A protein and the small-molecule ligand that binds it are described below.
Small molecule (SMILES): CC1=NN(c2cccc(S(N)(=O)=O)c2)C(=O)C1

Binding-site contacts:
Ligand atom CA5 contacts residue GLY73 of chain 1.A at 3.5 Å.
Ligand atom CA6 contacts residue ASN103 of chain 1.A at 3.2 Å.
Ligand atom S contacts residue ALA102 of chain 1.A at 4.4 Å.
Ligand atom NB2 contacts residue ARG56 of chain 1.A at 3.7 Å.
Ligand atom CA1 contacts residue GLN64 of chain 1.A at 3.7 Å.
Ligand atom CA1 contacts residue ARG56 of chain 1.A at 4.0 Å.
Ligand atom CP3 contacts residue ARG56 of chain 1.A at 3.7 Å.
Ligand atom CA2 contacts residue ARG56 of chain 1.A at 3.3 Å.
Ligand atom CA5 contacts residue ASN103 of chain 1.A at 4.2 Å.
Ligand atom CA5 contacts residue GLN64 of chain 1.A at 3.2 Å.
Ligand atom O1 contacts residue ASN103 of chain 1.A at 3.0 Å (h-bond).
Ligand atom CP5 contacts residue ARG56 of chain 1.A at 3.5 Å.
Ligand atom CA6 contacts residue ALA102 of chain 1.A at 3.8 Å (hydrophobic).
Ligand atom OPY contacts residue HIS55 of chain 1.A at 3.3 Å (h-bond).
Ligand atom CA6 contacts residue GLN64 of chain 1.A at 3.4 Å.
Ligand atom S contacts residue HIS127 of chain 1.A at 4.0 Å.
Ligand atom CA4 contacts residue GLN112 of chain 1.A at 3.9 Å.
Ligand atom O2 contacts residue GLN64 of chain 1.A at 4.1 Å.
Ligand atom CA1 contacts residue ASN103 of chain 1.A at 3.5 Å.
Ligand atom S contacts residue ARG56 of chain 1.A at 4.1 Å.
Ligand atom S contacts residue ASN103 of chain 1.A at 3.4 Å (h-bond).
Ligand atom CME contacts residue ARG56 of chain 1.A at 4.2 Å.
Ligand atom NB1 contacts residue ARG56 of chain 1.A at 3.7 Å.
Ligand atom O2 contacts residue ARG56 of chain 1.A at 3.0 Å (salt-bridge).
Ligand atom OPY contacts residue ARG56 of chain 1.A at 3.8 Å.
Ligand atom CA6 contacts residue GLN112 of chain 1.A at 4.3 Å.
Ligand atom O1 contacts residue ALA102 of chain 1.A at 3.1 Å.
Ligand atom CA3 contacts residue GLN64 of chain 1.A at 3.8 Å.
Ligand atom N contacts residue ASN103 of chain 1.A at 2.7 Å (h-bond).
Ligand atom CA4 contacts residue GLN64 of chain 1.A at 3.5 Å.
Ligand atom CP4 contacts residue ARG56 of chain 1.A at 3.7 Å.
Ligand atom N contacts residue HIS127 of chain 1.A at 3.9 Å.
Ligand atom O1 contacts residue HIS127 of chain 1.A at 3.2 Å.
Ligand atom CA1 contacts residue ALA102 of chain 1.A at 4.3 Å (hydrophobic).
Ligand atom OPY contacts residue GLY73 of chain 1.A at 3.5 Å.
Ligand atom CA2 contacts residue GLN64 of chain 1.A at 3.9 Å.
Ligand atom CA3 contacts residue ARG56 of chain 1.A at 4.0 Å.
Ligand atom OPY contacts residue ASN72 of chain 1.A at 3.5 Å (h-bond).
Ligand atom CA5 contacts residue GLN112 of chain 1.A at 3.5 Å.
Ligand atom CA4 contacts residue GLY73 of chain 1.A at 3.4 Å.

Sequence of chain 1.A:
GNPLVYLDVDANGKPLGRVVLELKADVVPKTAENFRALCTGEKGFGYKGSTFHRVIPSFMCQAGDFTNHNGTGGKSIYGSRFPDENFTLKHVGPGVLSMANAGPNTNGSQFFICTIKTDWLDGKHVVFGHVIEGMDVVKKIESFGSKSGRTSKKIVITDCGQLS